Sequence of chain 1.C:
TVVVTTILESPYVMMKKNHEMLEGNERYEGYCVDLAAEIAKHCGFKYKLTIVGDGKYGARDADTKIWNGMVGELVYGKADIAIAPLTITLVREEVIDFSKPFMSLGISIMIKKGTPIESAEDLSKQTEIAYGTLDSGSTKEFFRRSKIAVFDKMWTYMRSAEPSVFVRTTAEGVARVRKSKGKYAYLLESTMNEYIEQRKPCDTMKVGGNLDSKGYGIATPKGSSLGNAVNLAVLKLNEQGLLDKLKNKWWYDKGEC

A small-molecule ligand and the protein it binds are described below.
Small molecule (SMILES): N[C@H](Cn1ccc(=O)n(Cc2ccc(C(=O)O)cc2)c1=O)C(=O)O

Binding-site contacts:
Ligand atom C05 contacts residue TYR217 of chain 1.C at 3.9 Å (hydrophobic).
Ligand atom C05 contacts residue TYR58 of chain 1.C at 3.6 Å (hydrophobic).
Ligand atom C13 contacts residue GLU190 of chain 1.C at 3.6 Å.
Ligand atom C06 contacts residue TYR217 of chain 1.C at 3.6 Å (hydrophobic).
Ligand atom O21 contacts residue TYR58 of chain 1.C at 4.0 Å.
Ligand atom N01 contacts residue TYR217 of chain 1.C at 3.4 Å.
Ligand atom O24 contacts residue LEU87 of chain 1.C at 3.6 Å.
Ligand atom C05 contacts residue PRO86 of chain 1.C at 3.3 Å (hydrophobic).
Ligand atom C10 contacts residue GLU10 of chain 1.C at 3.9 Å.
Ligand atom C06 contacts residue TYR13 of chain 1.C at 3.7 Å (hydrophobic).
Ligand atom O19 contacts residue TYR187 of chain 1.C at 3.5 Å (h-bond).
Ligand atom C06 contacts residue PRO86 of chain 1.C at 3.8 Å (hydrophobic).
Ligand atom C02 contacts residue PRO86 of chain 1.C at 3.7 Å (hydrophobic).
Ligand atom C22 contacts residue PRO86 of chain 1.C at 3.9 Å (hydrophobic).
Ligand atom O23 contacts residue ARG93 of chain 1.C at 3.1 Å (salt-bridge).
Ligand atom O18 contacts residue THR140 of chain 1.C at 2.6 Å (h-bond).
Ligand atom C03 contacts residue PRO86 of chain 1.C at 3.5 Å (hydrophobic).
Ligand atom O19 contacts residue THR171 of chain 1.C at 3.5 Å (h-bond).
Ligand atom C03 contacts residue TYR58 of chain 1.C at 3.4 Å (hydrophobic).
Ligand atom C10 contacts residue MET193 of chain 1.C at 3.8 Å (hydrophobic).
Ligand atom C22 contacts residue ARG93 of chain 1.C at 3.7 Å.
Ligand atom O19 contacts residue LEU135 of chain 1.C at 3.1 Å.
Ligand atom C22 contacts residue TYR58 of chain 1.C at 4.0 Å (hydrophobic).
Ligand atom C20 contacts residue TYR58 of chain 1.C at 4.0 Å (hydrophobic).
Ligand atom N04 contacts residue PRO86 of chain 1.C at 3.9 Å.
Ligand atom N04 contacts residue TYR58 of chain 1.C at 3.6 Å.
Ligand atom O24 contacts residue PRO86 of chain 1.C at 3.6 Å.
Ligand atom C02 contacts residue THR88 of chain 1.C at 3.6 Å.
Ligand atom O24 contacts residue THR88 of chain 1.C at 2.7 Å (h-bond).
Ligand atom C15 contacts residue LEU135 of chain 1.C at 3.6 Å (hydrophobic).
Ligand atom C14 contacts residue THR171 of chain 1.C at 3.4 Å.
Ligand atom O24 contacts residue ARG93 of chain 1.C at 2.9 Å (salt-bridge).
Ligand atom C22 contacts residue THR88 of chain 1.C at 3.8 Å.
Ligand atom C12 contacts residue MET193 of chain 1.C at 3.6 Å (hydrophobic).
Ligand atom O08 contacts residue MET193 of chain 1.C at 3.1 Å.
Ligand atom N01 contacts residue PRO86 of chain 1.C at 3.3 Å (h-bond).
Ligand atom N01 contacts residue THR88 of chain 1.C at 2.6 Å (h-bond).
Ligand atom C16 contacts residue THR171 of chain 1.C at 3.3 Å.
Ligand atom C15 contacts residue THR171 of chain 1.C at 2.9 Å.
Ligand atom C17 contacts residue THR140 of chain 1.C at 3.6 Å.